Sequence of chain 1.C:
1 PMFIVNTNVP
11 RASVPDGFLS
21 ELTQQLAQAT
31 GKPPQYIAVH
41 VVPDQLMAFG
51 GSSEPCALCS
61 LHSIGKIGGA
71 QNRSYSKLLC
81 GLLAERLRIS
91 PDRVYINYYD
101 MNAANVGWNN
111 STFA

Binding-site contacts:
Ligand atom C33 contacts residue TYR36 of chain 1.A at 3.5 Å (hydrophobic).
Ligand atom C19 contacts residue PRO1 of chain 1.A at 3.9 Å (hydrophobic).
Ligand atom C21 contacts residue ILE64 of chain 1.A at 4.1 Å (hydrophobic).
Ligand atom C34 contacts residue PRO33 of chain 1.A at 3.9 Å (hydrophobic).
Ligand atom C30 contacts residue PHE113 of chain 1.A at 3.7 Å (hydrophobic).
Ligand atom O27 contacts residue ILE64 of chain 1.A at 3.2 Å (h-bond).
Ligand atom O26 contacts residue PRO1 of chain 1.A at 2.6 Å (h-bond).
Ligand atom N22 contacts residue HIS62 of chain 1.A at 3.4 Å.
Ligand atom O27 contacts residue SER63 of chain 1.A at 4.0 Å.
Ligand atom C24 contacts residue VAL106 of chain 1.A at 3.9 Å (hydrophobic).
Ligand atom C18 contacts residue PRO1 of chain 1.A at 3.6 Å (hydrophobic).
Ligand atom C20 contacts residue VAL106 of chain 1.A at 3.9 Å (hydrophobic).
Ligand atom C31 contacts residue PHE113 of chain 1.A at 3.6 Å (hydrophobic).
Ligand atom C14 contacts residue ILE64 of chain 1.A at 4.1 Å (hydrophobic).
Ligand atom N23 contacts residue ASN97 of chain 1.C at 3.1 Å (h-bond).
Ligand atom C15 contacts residue TYR95 of chain 1.C at 3.4 Å (hydrophobic).
Ligand atom C29 contacts residue TYR36 of chain 1.A at 3.6 Å (hydrophobic).
Ligand atom C25 contacts residue PRO1 of chain 1.A at 3.5 Å (hydrophobic).
Ligand atom N23 contacts residue MET2 of chain 1.A at 3.6 Å.
Ligand atom C24 contacts residue TYR95 of chain 1.C at 3.7 Å (hydrophobic).
Ligand atom O28 contacts residue TYR36 of chain 1.A at 3.6 Å.
Ligand atom C15 contacts residue PHE113 of chain 1.A at 3.9 Å (hydrophobic).
Ligand atom O26 contacts residue LYS32 of chain 1.A at 3.4 Å (salt-bridge).
Ligand atom C16 contacts residue PHE113 of chain 1.A at 3.7 Å (hydrophobic).
Ligand atom C17 contacts residue TYR36 of chain 1.A at 4.1 Å (hydrophobic).
Ligand atom C19 contacts residue ILE64 of chain 1.A at 3.7 Å (hydrophobic).
Ligand atom C34 contacts residue TYR36 of chain 1.A at 3.2 Å (hydrophobic).
Ligand atom C16 contacts residue TYR36 of chain 1.A at 4.0 Å (hydrophobic).
Ligand atom O26 contacts residue SER63 of chain 1.A at 3.7 Å.
Ligand atom O27 contacts residue LYS32 of chain 1.A at 3.2 Å (salt-bridge).
Ligand atom C21 contacts residue HIS62 of chain 1.A at 4.0 Å.
Ligand atom C25 contacts residue ILE64 of chain 1.A at 3.9 Å (hydrophobic).
Ligand atom C25 contacts residue LYS32 of chain 1.A at 3.7 Å.
Ligand atom C16 contacts residue TYR95 of chain 1.C at 3.3 Å (hydrophobic).
Ligand atom C21 contacts residue MET101 of chain 1.A at 4.1 Å (hydrophobic).
Ligand atom C25 contacts residue SER63 of chain 1.A at 4.0 Å.
Ligand atom N22 contacts residue MET101 of chain 1.A at 3.8 Å.
Ligand atom C24 contacts residue MET2 of chain 1.A at 3.8 Å (hydrophobic).
Ligand atom N23 contacts residue VAL106 of chain 1.A at 4.0 Å.
Ligand atom N22 contacts residue ASN97 of chain 1.C at 3.1 Å (h-bond).

Sequence of chain 1.A:
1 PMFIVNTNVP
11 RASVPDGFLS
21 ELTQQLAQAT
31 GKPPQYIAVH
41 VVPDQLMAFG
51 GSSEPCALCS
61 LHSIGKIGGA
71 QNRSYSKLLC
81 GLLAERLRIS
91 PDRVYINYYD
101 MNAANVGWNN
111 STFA

A small-molecule ligand and the protein it binds are described below.
Small molecule (SMILES): O=C(O)c1cc(-c2cn[nH]c2)ccc1Oc1ccccc1